Sequence of chain 1.C:
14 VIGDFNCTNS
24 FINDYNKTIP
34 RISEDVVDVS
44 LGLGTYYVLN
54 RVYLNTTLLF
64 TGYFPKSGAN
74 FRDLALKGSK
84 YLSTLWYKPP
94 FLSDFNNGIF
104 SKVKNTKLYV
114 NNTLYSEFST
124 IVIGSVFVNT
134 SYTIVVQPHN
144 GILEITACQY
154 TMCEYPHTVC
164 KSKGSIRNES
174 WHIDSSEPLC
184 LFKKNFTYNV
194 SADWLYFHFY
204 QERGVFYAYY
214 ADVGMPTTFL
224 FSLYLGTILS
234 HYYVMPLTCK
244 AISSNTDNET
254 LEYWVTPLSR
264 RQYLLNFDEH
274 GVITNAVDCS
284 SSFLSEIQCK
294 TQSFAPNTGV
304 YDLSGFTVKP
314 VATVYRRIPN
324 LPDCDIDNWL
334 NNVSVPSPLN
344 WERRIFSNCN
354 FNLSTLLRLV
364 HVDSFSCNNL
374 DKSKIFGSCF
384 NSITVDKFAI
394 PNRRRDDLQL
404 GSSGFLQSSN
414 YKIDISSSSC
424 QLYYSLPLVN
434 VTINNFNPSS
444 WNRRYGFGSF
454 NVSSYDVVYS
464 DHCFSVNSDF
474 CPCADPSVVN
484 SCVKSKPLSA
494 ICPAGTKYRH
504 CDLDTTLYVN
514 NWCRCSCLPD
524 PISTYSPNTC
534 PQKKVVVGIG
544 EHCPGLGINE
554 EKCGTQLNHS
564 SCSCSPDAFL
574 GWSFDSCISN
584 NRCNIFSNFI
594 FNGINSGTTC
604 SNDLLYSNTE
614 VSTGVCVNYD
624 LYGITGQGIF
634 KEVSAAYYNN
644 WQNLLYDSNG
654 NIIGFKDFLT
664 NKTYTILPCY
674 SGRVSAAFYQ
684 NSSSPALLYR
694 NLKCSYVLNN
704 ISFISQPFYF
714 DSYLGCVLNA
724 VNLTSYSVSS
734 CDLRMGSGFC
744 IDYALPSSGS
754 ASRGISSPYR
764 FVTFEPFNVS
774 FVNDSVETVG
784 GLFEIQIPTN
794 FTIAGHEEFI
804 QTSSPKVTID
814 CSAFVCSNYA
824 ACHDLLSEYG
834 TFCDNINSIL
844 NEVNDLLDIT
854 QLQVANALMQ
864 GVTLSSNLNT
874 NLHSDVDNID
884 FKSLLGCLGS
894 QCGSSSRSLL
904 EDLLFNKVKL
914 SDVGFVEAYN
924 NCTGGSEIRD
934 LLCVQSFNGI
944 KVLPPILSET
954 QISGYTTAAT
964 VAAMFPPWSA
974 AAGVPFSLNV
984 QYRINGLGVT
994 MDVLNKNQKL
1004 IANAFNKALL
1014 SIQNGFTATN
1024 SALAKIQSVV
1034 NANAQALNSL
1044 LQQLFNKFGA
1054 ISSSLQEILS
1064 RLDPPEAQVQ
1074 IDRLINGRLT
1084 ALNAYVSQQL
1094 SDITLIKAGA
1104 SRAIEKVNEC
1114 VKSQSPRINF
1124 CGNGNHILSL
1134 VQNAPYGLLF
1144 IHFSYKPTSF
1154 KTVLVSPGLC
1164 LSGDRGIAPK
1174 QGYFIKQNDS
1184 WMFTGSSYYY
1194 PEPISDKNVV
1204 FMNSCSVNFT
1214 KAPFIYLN

This protein binds this small molecule.
Small molecule (SMILES): CC(=O)N[C@@H]1[C@@H](O)[C@H](O)[C@@H](CO)O[C@H]1O

Binding-site contacts:
Ligand atom C8 contacts residue TYR1191 of chain 1.C at 4.5 Å (hydrophobic).
Ligand atom C3 contacts residue ASN793 of chain 1.C at 3.8 Å.
Ligand atom C8 contacts residue ASN793 of chain 1.C at 4.2 Å.
Ligand atom C5 contacts residue ASN793 of chain 1.C at 3.7 Å.
Ligand atom O7 contacts residue ASN793 of chain 1.C at 3.6 Å.
Ligand atom C7 contacts residue ASN793 of chain 1.C at 3.5 Å.
Ligand atom C2 contacts residue ASN793 of chain 1.C at 2.5 Å.
Ligand atom C4 contacts residue ASN793 of chain 1.C at 4.2 Å.
Ligand atom C8 contacts residue THR792 of chain 1.C at 4.4 Å.
Ligand atom C1 contacts residue ASN793 of chain 1.C at 1.4 Å.
Ligand atom O5 contacts residue ASN793 of chain 1.C at 2.3 Å (h-bond).
Ligand atom N2 contacts residue ASN793 of chain 1.C at 3.0 Å (h-bond).